Sequence of chain 1.H:
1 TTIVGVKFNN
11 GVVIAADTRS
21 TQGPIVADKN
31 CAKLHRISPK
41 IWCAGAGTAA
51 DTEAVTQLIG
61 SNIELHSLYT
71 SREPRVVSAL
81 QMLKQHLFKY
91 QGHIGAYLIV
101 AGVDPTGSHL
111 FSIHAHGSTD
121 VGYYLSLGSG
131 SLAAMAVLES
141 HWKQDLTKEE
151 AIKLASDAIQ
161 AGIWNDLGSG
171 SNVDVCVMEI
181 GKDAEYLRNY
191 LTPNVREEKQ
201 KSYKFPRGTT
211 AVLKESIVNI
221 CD

Sequence of chain 1.Z:
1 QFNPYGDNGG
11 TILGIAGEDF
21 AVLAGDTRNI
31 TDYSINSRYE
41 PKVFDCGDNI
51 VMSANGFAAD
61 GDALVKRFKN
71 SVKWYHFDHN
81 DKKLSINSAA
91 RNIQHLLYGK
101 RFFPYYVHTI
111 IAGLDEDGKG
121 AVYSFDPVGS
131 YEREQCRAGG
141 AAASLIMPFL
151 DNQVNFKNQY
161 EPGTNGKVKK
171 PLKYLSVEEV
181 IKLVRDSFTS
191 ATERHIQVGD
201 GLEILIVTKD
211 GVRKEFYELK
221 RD

Sequence of chain 1.I:
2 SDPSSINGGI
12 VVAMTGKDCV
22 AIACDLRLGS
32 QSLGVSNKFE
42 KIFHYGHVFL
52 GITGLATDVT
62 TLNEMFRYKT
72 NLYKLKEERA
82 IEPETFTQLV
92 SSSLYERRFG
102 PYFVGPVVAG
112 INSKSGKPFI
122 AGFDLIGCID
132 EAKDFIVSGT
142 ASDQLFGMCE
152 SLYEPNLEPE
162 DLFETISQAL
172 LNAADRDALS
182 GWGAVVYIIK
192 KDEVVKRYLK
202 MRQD

A small-molecule ligand and the protein it binds are described below.
Small molecule (SMILES): CC(=O)N[C@@H](CC(C)C)C(=O)N[C@@H](C)C(=O)N[C@@H](C(C)C)[C@@H](O)[C@H](C)CO

Binding-site contacts:
Ligand atom O contacts residue THR1 of chain 1.H at 3.3 Å (h-bond).
Ligand atom O contacts residue ALA49 of chain 1.H at 2.9 Å (h-bond).
Ligand atom O contacts residue GLY47 of chain 1.H at 3.1 Å (h-bond).
Ligand atom C contacts residue THR21 of chain 1.H at 3.9 Å.
Ligand atom CD2 contacts residue GLN22 of chain 1.H at 3.8 Å.
Ligand atom C contacts residue ASP125 of chain 1.I at 3.7 Å.
Ligand atom C2 contacts residue THR1 of chain 1.H at 1.5 Å.
Ligand atom CG2 contacts residue GLY45 of chain 1.H at 3.8 Å.
Ligand atom CH3 contacts residue ASP125 of chain 1.I at 3.3 Å.
Ligand atom CA contacts residue THR1 of chain 1.H at 2.4 Å.
Ligand atom CA contacts residue THR21 of chain 1.H at 3.7 Å.
Ligand atom O contacts residue THR21 of chain 1.H at 3.0 Å (h-bond).
Ligand atom C contacts residue THR1 of chain 1.H at 1.4 Å.
Ligand atom O contacts residue THR21 of chain 1.H at 3.6 Å (h-bond).
Ligand atom CB contacts residue ASP125 of chain 1.I at 3.8 Å.
Ligand atom CD2 contacts residue ALA27 of chain 1.H at 3.6 Å (hydrophobic).
Ligand atom C3 contacts residue GLY168 of chain 1.H at 3.1 Å.
Ligand atom CG1 contacts residue LYS33 of chain 1.H at 3.8 Å.
Ligand atom C contacts residue GLY47 of chain 1.H at 3.7 Å.
Ligand atom C3 contacts residue THR1 of chain 1.H at 2.5 Å.
Ligand atom O contacts residue ALA46 of chain 1.H at 3.7 Å.
Ligand atom C1 contacts residue THR1 of chain 1.H at 2.5 Å.
Ligand atom N contacts residue THR21 of chain 1.H at 3.0 Å (h-bond).
Ligand atom CG contacts residue ASP125 of chain 1.I at 3.8 Å.
Ligand atom O contacts residue THR1 of chain 1.H at 2.2 Å (h-bond).
Ligand atom CD2 contacts residue THR21 of chain 1.H at 3.8 Å.
Ligand atom N contacts residue ASP125 of chain 1.I at 3.0 Å (salt-bridge).
Ligand atom O contacts residue SER20 of chain 1.H at 3.3 Å (h-bond).
Ligand atom N contacts residue GLY47 of chain 1.H at 3.0 Å (h-bond).
Ligand atom N contacts residue THR1 of chain 1.H at 3.6 Å.
Ligand atom CG1 contacts residue SER20 of chain 1.H at 3.6 Å.
Ligand atom C3 contacts residue ARG19 of chain 1.H at 3.6 Å.
Ligand atom C3 contacts residue THR21 of chain 1.H at 3.8 Å.
Ligand atom C contacts residue ALA49 of chain 1.H at 3.9 Å (hydrophobic).
Ligand atom CA contacts residue GLY47 of chain 1.H at 3.4 Å.
Ligand atom O contacts residue MES1 of chain 1.JA at 3.3 Å (h-bond).
Ligand atom CB contacts residue THR1 of chain 1.H at 2.7 Å.
Ligand atom C1 contacts residue MES1 of chain 1.JA at 3.4 Å.
Ligand atom CG2 contacts residue THR1 of chain 1.H at 3.6 Å.
Ligand atom CG2 contacts residue GLY47 of chain 1.H at 3.3 Å.